Sequence of chain 19.B:
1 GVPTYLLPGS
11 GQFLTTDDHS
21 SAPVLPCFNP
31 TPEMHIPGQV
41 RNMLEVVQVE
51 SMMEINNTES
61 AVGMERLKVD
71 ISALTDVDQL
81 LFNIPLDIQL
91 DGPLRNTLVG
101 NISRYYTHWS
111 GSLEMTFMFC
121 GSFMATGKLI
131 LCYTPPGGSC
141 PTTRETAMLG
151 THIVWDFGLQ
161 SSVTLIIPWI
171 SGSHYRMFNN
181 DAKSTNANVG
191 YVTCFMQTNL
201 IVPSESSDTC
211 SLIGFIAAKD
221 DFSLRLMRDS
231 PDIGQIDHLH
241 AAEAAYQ

The small molecule below binds the protein below.
Small molecule (SMILES): CC(=O)N[C@@H]1[C@@H](O)[C@H](O[C@@H]2O[C@H](CO[C@]3(C(=O)O)C[C@H](O)[C@@H](NC(C)=O)[C@H]([C@H](O)[C@H](O)CO)O3)[C@H](O)[C@H](O)[C@H]2O)[C@@H](CO)O[C@H]1O

Binding-site contacts:
Ligand atom O4 contacts residue PRO231 of chain 19.B at 3.8 Å.
Ligand atom O4 contacts residue ARG95 of chain 19.B at 3.3 Å (salt-bridge).
Ligand atom O6 contacts residue ASP91 of chain 19.B at 3.2 Å.
Ligand atom C11 contacts residue GLY234 of chain 19.B at 3.7 Å.
Ligand atom C7 contacts residue ASN180 of chain 19.B at 3.5 Å.
Ligand atom C4 contacts residue ARG104 of chain 19.B at 3.7 Å.
Ligand atom O10 contacts residue LYS270 of chain 19.A at 3.0 Å (salt-bridge).
Ligand atom C10 contacts residue PRO231 of chain 19.B at 3.5 Å (hydrophobic).
Ligand atom C10 contacts residue LYS270 of chain 19.A at 3.6 Å.
Ligand atom O4 contacts residue ASP232 of chain 19.B at 2.9 Å (salt-bridge).
Ligand atom O7 contacts residue LYS270 of chain 19.A at 3.4 Å (salt-bridge).
Ligand atom O1B contacts residue ARG104 of chain 19.B at 2.4 Å (salt-bridge).
Ligand atom C3 contacts residue PRO274 of chain 19.A at 3.7 Å (hydrophobic).
Ligand atom C11 contacts residue PRO231 of chain 19.B at 3.5 Å (hydrophobic).
Ligand atom O6 contacts residue PRO274 of chain 19.A at 3.8 Å.
Ligand atom O3 contacts residue PRO274 of chain 19.A at 3.6 Å.
Ligand atom C4 contacts residue PRO274 of chain 19.A at 3.8 Å (hydrophobic).
Ligand atom O1B contacts residue ASP91 of chain 19.B at 3.8 Å.
Ligand atom N5 contacts residue ASN275 of chain 19.A at 3.5 Å (h-bond).
Ligand atom O3 contacts residue GLY282 of chain 19.A at 3.3 Å.
Ligand atom C5 contacts residue PRO231 of chain 19.B at 3.4 Å (hydrophobic).
Ligand atom N5 contacts residue PRO231 of chain 19.B at 2.6 Å (h-bond).
Ligand atom C5 contacts residue ASN275 of chain 19.A at 3.5 Å.
Ligand atom C4 contacts residue ASP232 of chain 19.B at 3.5 Å.
Ligand atom C11 contacts residue ASP232 of chain 19.B at 3.4 Å.
Ligand atom C10 contacts residue ASP232 of chain 19.B at 3.6 Å.
Ligand atom C4 contacts residue ASP91 of chain 19.B at 3.4 Å.
Ligand atom O7 contacts residue PRO274 of chain 19.A at 3.5 Å.
Ligand atom C11 contacts residue ILE233 of chain 19.B at 3.5 Å (hydrophobic).
Ligand atom C8 contacts residue ASN180 of chain 19.B at 3.0 Å.
Ligand atom O10 contacts residue ASN275 of chain 19.A at 2.7 Å (h-bond).
Ligand atom C3 contacts residue ARG104 of chain 19.B at 3.8 Å.
Ligand atom C4 contacts residue ASN275 of chain 19.A at 3.7 Å.
Ligand atom C10 contacts residue ASN275 of chain 19.A at 3.2 Å.
Ligand atom O7 contacts residue ASN180 of chain 19.B at 3.2 Å (h-bond).
Ligand atom C4 contacts residue PRO231 of chain 19.B at 3.4 Å (hydrophobic).
Ligand atom O4 contacts residue ASP91 of chain 19.B at 2.4 Å (salt-bridge).
Ligand atom C3 contacts residue ARG95 of chain 19.B at 3.8 Å.
Ligand atom O4 contacts residue ASN275 of chain 19.A at 2.8 Å (h-bond).
Ligand atom C1 contacts residue ARG104 of chain 19.B at 3.4 Å.

Sequence of chain 19.A:
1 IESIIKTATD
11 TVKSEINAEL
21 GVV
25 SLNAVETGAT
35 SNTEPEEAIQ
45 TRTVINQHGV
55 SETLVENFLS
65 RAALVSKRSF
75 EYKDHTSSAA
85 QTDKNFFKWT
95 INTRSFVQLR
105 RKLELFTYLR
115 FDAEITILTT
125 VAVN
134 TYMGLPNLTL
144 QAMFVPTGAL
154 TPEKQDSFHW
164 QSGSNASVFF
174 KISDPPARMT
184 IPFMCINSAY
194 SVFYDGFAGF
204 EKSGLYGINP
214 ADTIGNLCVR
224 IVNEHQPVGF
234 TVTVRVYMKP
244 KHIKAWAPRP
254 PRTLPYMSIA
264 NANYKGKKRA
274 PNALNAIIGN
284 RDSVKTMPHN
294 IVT